Sequence of chain 1.E:
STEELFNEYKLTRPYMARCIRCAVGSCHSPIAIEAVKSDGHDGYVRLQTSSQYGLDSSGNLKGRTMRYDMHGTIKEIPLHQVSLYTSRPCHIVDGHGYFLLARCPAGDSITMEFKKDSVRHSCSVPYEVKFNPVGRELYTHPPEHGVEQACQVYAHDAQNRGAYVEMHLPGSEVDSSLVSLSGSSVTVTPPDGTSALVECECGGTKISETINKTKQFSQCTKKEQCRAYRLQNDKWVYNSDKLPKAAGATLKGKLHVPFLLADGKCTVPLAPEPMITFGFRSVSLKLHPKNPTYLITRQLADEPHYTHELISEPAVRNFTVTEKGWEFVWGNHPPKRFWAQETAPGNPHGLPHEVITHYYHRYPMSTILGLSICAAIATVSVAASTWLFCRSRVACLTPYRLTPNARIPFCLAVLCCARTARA

Binding-site contacts:
Ligand atom C1 contacts residue ASN212 of chain 1.E at 1.4 Å.
Ligand atom C1 contacts residue ILE211 of chain 1.E at 4.2 Å (hydrophobic).
Ligand atom N2 contacts residue ILE211 of chain 1.E at 4.3 Å.
Ligand atom C7 contacts residue ASN212 of chain 1.E at 3.9 Å.
Ligand atom C3 contacts residue ASN212 of chain 1.E at 3.8 Å.
Ligand atom O7 contacts residue ASN212 of chain 1.E at 4.5 Å.
Ligand atom O5 contacts residue ASN212 of chain 1.E at 2.4 Å (h-bond).
Ligand atom C2 contacts residue ASN212 of chain 1.E at 2.4 Å.
Ligand atom C5 contacts residue ASN212 of chain 1.E at 3.7 Å.
Ligand atom N2 contacts residue ASN212 of chain 1.E at 2.9 Å (h-bond).
Ligand atom C4 contacts residue ASN212 of chain 1.E at 4.2 Å.

This protein binds this small molecule.
Small molecule (SMILES): CC(=O)N[C@@H]1[C@@H](O)[C@H](O)[C@@H](CO)O[C@H]1O